The protein below binds the small molecule below.
Small molecule (SMILES): CCCOc1cc2c(cc1/C(C)=C\C=C\C(C)=C\C(=O)O)C(C)(C)CCC2(C)C

Sequence of chain 1.B:
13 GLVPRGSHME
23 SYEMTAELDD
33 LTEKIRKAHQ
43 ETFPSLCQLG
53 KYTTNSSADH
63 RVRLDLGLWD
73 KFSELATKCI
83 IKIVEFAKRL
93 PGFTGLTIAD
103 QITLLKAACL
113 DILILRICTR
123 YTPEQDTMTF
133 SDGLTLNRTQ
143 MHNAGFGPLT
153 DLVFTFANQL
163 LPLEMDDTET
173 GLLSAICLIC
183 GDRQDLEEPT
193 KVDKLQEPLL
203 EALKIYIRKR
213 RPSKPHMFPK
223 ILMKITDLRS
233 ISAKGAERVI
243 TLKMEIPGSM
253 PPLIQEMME

Binding-site contacts:
Ligand atom C20 contacts residue LEU115 of chain 1.B at 3.9 Å (hydrophobic).
Ligand atom C25 contacts residue LEU115 of chain 1.B at 3.3 Å (hydrophobic).
Ligand atom C9 contacts residue ARG240 of chain 1.B at 3.8 Å.
Ligand atom C8 contacts residue LEU112 of chain 1.B at 3.8 Å (hydrophobic).
Ligand atom O2 contacts residue SER133 of chain 1.B at 2.9 Å (h-bond).
Ligand atom C24 contacts residue SER133 of chain 1.B at 3.4 Å.
Ligand atom C19 contacts residue LEU115 of chain 1.B at 3.8 Å (hydrophobic).
Ligand atom C11 contacts residue LEU115 of chain 1.B at 3.9 Å (hydrophobic).
Ligand atom C15 contacts residue LEU244 of chain 1.B at 3.4 Å (hydrophobic).
Ligand atom C23 contacts residue ILE119 of chain 1.B at 3.6 Å (hydrophobic).
Ligand atom C26 contacts residue MET259 of chain 1.B at 3.9 Å (hydrophobic).
Ligand atom C18 contacts residue ILE116 of chain 1.B at 3.5 Å (hydrophobic).
Ligand atom O3 contacts residue PHE45 of chain 1.B at 3.2 Å.
Ligand atom C7 contacts residue PHE74 of chain 1.B at 3.9 Å (hydrophobic).
Ligand atom C15 contacts residue PHE74 of chain 1.B at 3.9 Å (hydrophobic).
Ligand atom C16 contacts residue VAL241 of chain 1.B at 3.5 Å (hydrophobic).
Ligand atom C26 contacts residue MET260 of chain 1.B at 3.7 Å (hydrophobic).
Ligand atom C26 contacts residue ILE82 of chain 1.B at 3.9 Å (hydrophobic).
Ligand atom C12 contacts residue LEU115 of chain 1.B at 3.9 Å (hydrophobic).
Ligand atom C14 contacts residue LEU151 of chain 1.B at 3.9 Å (hydrophobic).
Ligand atom C17 contacts residue PHE74 of chain 1.B at 3.9 Å (hydrophobic).
Ligand atom O3 contacts residue CYS81 of chain 1.B at 3.8 Å.
Ligand atom C13 contacts residue PHE148 of chain 1.B at 3.5 Å (hydrophobic).
Ligand atom C15 contacts residue TRP71 of chain 1.B at 3.9 Å (hydrophobic).
Ligand atom O2 contacts residue LEU77 of chain 1.B at 3.9 Å.
Ligand atom C24 contacts residue PHE132 of chain 1.B at 3.9 Å (hydrophobic).
Ligand atom C18 contacts residue LEU115 of chain 1.B at 3.5 Å (hydrophobic).
Ligand atom C23 contacts residue LEU115 of chain 1.B at 3.8 Å (hydrophobic).
Ligand atom C7 contacts residue LEU112 of chain 1.B at 3.8 Å (hydrophobic).
Ligand atom O3 contacts residue ARG122 of chain 1.B at 3.7 Å.
Ligand atom O2 contacts residue PHE132 of chain 1.B at 3.5 Å.
Ligand atom C22 contacts residue PHE132 of chain 1.B at 3.4 Å (hydrophobic).
Ligand atom O3 contacts residue SER133 of chain 1.B at 2.6 Å (h-bond).
Ligand atom C8 contacts residue PHE74 of chain 1.B at 3.7 Å (hydrophobic).
Ligand atom C25 contacts residue LEU112 of chain 1.B at 3.5 Å (hydrophobic).
Ligand atom C3 contacts residue PHE148 of chain 1.B at 3.8 Å (hydrophobic).
Ligand atom C10 contacts residue GLY237 of chain 1.B at 3.7 Å.
Ligand atom C12 contacts residue ILE82 of chain 1.B at 3.7 Å (hydrophobic).
Ligand atom O1 contacts residue LEU115 of chain 1.B at 3.6 Å.
Ligand atom C3 contacts residue PHE74 of chain 1.B at 3.6 Å (hydrophobic).